Binding-site contacts:
Ligand atom O7 contacts residue ASN333 of chain 1.E at 2.9 Å (h-bond).
Ligand atom C7 contacts residue HIS331 of chain 1.E at 4.1 Å.
Ligand atom O7 contacts residue ASN297 of chain 1.E at 3.8 Å.
Ligand atom C8 contacts residue ASN297 of chain 1.E at 3.8 Å.
Ligand atom N2 contacts residue ASN333 of chain 1.E at 2.9 Å (h-bond).
Ligand atom O5 contacts residue SER413 of chain 1.E at 4.4 Å.
Ligand atom O6 contacts residue THR415 of chain 1.E at 4.4 Å.
Ligand atom C3 contacts residue HIS331 of chain 1.E at 3.7 Å.
Ligand atom C2 contacts residue ASN333 of chain 1.E at 2.5 Å.
Ligand atom C1 contacts residue ASN333 of chain 1.E at 1.4 Å.
Ligand atom C5 contacts residue ASN333 of chain 1.E at 3.7 Å.
Ligand atom C2 contacts residue HIS331 of chain 1.E at 3.8 Å.
Ligand atom C8 contacts residue HIS331 of chain 1.E at 4.2 Å.
Ligand atom C7 contacts residue ASN333 of chain 1.E at 3.2 Å.
Ligand atom N2 contacts residue HIS331 of chain 1.E at 3.1 Å (h-bond).
Ligand atom O5 contacts residue ASN333 of chain 1.E at 2.4 Å (h-bond).
Ligand atom O3 contacts residue HIS331 of chain 1.E at 4.1 Å.
Ligand atom C7 contacts residue ASN297 of chain 1.E at 4.2 Å.
Ligand atom C8 contacts residue THR299 of chain 1.E at 3.6 Å.
Ligand atom C4 contacts residue ASN333 of chain 1.E at 4.2 Å.
Ligand atom C3 contacts residue ASN333 of chain 1.E at 3.8 Å.
Ligand atom C1 contacts residue HIS331 of chain 1.E at 4.2 Å.

Sequence of chain 1.E:
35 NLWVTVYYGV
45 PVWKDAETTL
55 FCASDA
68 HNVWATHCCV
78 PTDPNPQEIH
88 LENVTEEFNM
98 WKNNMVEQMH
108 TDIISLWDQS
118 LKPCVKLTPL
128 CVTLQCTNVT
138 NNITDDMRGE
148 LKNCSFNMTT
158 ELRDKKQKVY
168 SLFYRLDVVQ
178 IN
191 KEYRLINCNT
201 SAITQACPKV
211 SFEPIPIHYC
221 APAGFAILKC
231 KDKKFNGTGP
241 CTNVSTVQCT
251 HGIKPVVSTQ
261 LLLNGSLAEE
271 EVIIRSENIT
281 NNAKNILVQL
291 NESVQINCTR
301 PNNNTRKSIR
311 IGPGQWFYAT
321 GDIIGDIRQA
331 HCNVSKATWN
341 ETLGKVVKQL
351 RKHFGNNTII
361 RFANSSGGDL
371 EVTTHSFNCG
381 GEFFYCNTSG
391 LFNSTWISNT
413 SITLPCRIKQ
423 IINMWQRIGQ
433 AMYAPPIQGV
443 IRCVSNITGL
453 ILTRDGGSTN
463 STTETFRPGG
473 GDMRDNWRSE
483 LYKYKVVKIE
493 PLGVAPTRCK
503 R

This protein binds this small molecule.
Small molecule (SMILES): CC(=O)N[C@H]1[C@H](O[C@H]2[C@H](O)[C@@H](NC(C)=O)CO[C@@H]2CO)O[C@H](CO)[C@@H](O)[C@@H]1O